A small-molecule ligand and the protein it binds are described below.
Small molecule (SMILES): CC(=O)N[C@@H]1[C@@H](O)[C@H](O)[C@@H](CO)O[C@H]1O

Binding-site contacts:
Ligand atom C1 contacts residue ASN197 of chain 1.A at 1.4 Å.
Ligand atom C7 contacts residue ASN197 of chain 1.A at 3.3 Å.
Ligand atom C3 contacts residue ASN197 of chain 1.A at 3.8 Å.
Ligand atom O6 contacts residue VAL169 of chain 1.A at 3.5 Å.
Ligand atom N2 contacts residue ASN197 of chain 1.A at 2.9 Å (h-bond).
Ligand atom O7 contacts residue ASN197 of chain 1.A at 3.4 Å (h-bond).
Ligand atom C2 contacts residue ASN197 of chain 1.A at 2.5 Å.
Ligand atom O5 contacts residue ASN197 of chain 1.A at 2.4 Å (h-bond).
Ligand atom C8 contacts residue ASN197 of chain 1.A at 4.4 Å.
Ligand atom C4 contacts residue ASN197 of chain 1.A at 4.2 Å.
Ligand atom C6 contacts residue VAL169 of chain 1.A at 4.1 Å (hydrophobic).
Ligand atom C5 contacts residue ASN197 of chain 1.A at 3.7 Å.

Sequence of chain 1.A:
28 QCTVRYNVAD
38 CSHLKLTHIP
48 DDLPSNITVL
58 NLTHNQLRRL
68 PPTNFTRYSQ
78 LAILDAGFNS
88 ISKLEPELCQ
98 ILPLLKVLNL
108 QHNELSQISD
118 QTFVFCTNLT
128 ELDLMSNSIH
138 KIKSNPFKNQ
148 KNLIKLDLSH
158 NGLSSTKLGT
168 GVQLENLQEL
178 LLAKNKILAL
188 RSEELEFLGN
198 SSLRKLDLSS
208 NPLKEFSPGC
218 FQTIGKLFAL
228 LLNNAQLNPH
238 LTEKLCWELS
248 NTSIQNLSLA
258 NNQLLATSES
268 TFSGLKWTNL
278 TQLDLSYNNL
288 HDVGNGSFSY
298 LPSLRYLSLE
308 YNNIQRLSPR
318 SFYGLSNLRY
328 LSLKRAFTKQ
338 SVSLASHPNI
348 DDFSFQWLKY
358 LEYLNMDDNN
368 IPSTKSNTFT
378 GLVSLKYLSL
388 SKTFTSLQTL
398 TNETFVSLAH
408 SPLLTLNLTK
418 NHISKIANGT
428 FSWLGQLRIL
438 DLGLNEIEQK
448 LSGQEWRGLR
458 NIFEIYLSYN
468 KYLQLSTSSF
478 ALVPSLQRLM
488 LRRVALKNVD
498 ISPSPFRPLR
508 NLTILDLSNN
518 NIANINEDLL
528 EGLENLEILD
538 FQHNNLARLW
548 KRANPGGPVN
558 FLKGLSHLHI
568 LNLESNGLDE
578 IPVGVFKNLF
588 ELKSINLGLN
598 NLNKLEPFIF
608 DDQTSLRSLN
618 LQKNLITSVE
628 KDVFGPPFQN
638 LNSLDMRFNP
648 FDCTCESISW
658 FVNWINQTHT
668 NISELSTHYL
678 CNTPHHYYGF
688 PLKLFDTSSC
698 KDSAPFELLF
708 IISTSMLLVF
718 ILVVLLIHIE